A protein and the small-molecule ligand that binds it are described below.
Small molecule (SMILES): CC(=O)N[C@H]1[C@H]([C@H](O)[C@H](O)CO)O[C@@](O)(C(=O)O)C[C@@H]1O

Binding-site contacts:
Ligand atom O4 contacts residue VAL131 of chain 3.A at 3.8 Å.
Ligand atom C10 contacts residue VAL131 of chain 3.A at 3.9 Å (hydrophobic).
Ligand atom C9 contacts residue HIS179 of chain 3.A at 3.3 Å.
Ligand atom C5 contacts residue VAL131 of chain 3.A at 3.7 Å (hydrophobic).
Ligand atom O9 contacts residue HIS179 of chain 3.A at 3.0 Å (h-bond).
Ligand atom N5 contacts residue VAL131 of chain 3.A at 2.9 Å (h-bond).
Ligand atom C10 contacts residue SER129 of chain 3.A at 4.1 Å.
Ligand atom C9 contacts residue LEU190 of chain 3.A at 3.8 Å (hydrophobic).
Ligand atom C8 contacts residue TYR91 of chain 3.A at 3.8 Å (hydrophobic).
Ligand atom O1A contacts residue SER133 of chain 3.A at 2.9 Å (h-bond).
Ligand atom C8 contacts residue GLU186 of chain 3.A at 3.6 Å.
Ligand atom O1A contacts residue SER132 of chain 3.A at 3.5 Å.
Ligand atom O7 contacts residue LEU190 of chain 3.A at 4.0 Å.
Ligand atom C1 contacts residue GLN222 of chain 3.A at 3.8 Å.
Ligand atom O1B contacts residue SER132 of chain 3.A at 2.9 Å (h-bond).
Ligand atom C8 contacts residue TRP149 of chain 3.A at 4.0 Å (hydrophobic).
Ligand atom C11 contacts residue VAL131 of chain 3.A at 4.0 Å (hydrophobic).
Ligand atom O8 contacts residue TYR91 of chain 3.A at 3.0 Å (h-bond).
Ligand atom C11 contacts residue ILE151 of chain 3.A at 3.6 Å (hydrophobic).
Ligand atom C1 contacts residue SER132 of chain 3.A at 3.6 Å.
Ligand atom C9 contacts residue TYR91 of chain 3.A at 3.6 Å (hydrophobic).
Ligand atom O9 contacts residue TYR91 of chain 3.A at 2.7 Å (h-bond).
Ligand atom O8 contacts residue TRP149 of chain 3.A at 3.3 Å.
Ligand atom O7 contacts residue GLU186 of chain 3.A at 3.7 Å.
Ligand atom C11 contacts residue LEU190 of chain 3.A at 4.0 Å (hydrophobic).
Ligand atom O1B contacts residue GLN222 of chain 3.A at 2.9 Å (h-bond).
Ligand atom C7 contacts residue TRP149 of chain 3.A at 4.0 Å (hydrophobic).
Ligand atom C4 contacts residue VAL131 of chain 3.A at 3.5 Å (hydrophobic).
Ligand atom C11 contacts residue TRP149 of chain 3.A at 3.4 Å (hydrophobic).
Ligand atom C9 contacts residue TRP149 of chain 3.A at 4.1 Å (hydrophobic).
Ligand atom O10 contacts residue LEU190 of chain 3.A at 2.9 Å.
Ligand atom O1A contacts residue GLN222 of chain 3.A at 3.9 Å.
Ligand atom C1 contacts residue SER133 of chain 3.A at 3.9 Å.
Ligand atom C9 contacts residue GLU186 of chain 3.A at 3.0 Å.
Ligand atom O9 contacts residue GLU186 of chain 3.A at 2.7 Å (salt-bridge).
Ligand atom C10 contacts residue LEU190 of chain 3.A at 3.7 Å (hydrophobic).
Ligand atom C11 contacts residue SER129 of chain 3.A at 3.8 Å.
Ligand atom O8 contacts residue GLN222 of chain 3.A at 3.3 Å (h-bond).
Ligand atom O7 contacts residue LYS189 of chain 3.A at 3.9 Å.
Ligand atom C8 contacts residue GLN222 of chain 3.A at 4.0 Å.

Sequence of chain 3.A:
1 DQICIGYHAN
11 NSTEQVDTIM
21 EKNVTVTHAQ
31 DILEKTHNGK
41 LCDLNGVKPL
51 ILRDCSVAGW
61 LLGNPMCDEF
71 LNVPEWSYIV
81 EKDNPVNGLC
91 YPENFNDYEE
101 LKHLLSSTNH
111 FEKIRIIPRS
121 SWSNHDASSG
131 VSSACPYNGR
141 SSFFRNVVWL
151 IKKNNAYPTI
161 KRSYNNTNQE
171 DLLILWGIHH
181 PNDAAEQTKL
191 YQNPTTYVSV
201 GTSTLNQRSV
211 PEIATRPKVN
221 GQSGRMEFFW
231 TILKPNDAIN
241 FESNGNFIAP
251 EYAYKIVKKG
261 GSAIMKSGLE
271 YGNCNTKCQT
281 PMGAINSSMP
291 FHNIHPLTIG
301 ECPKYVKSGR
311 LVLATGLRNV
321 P